Binding-site contacts:
Ligand atom C3 contacts residue GLY26 of chain 1.C at 4.2 Å.
Ligand atom C2 contacts residue ASN256 of chain 1.A at 2.5 Å.
Ligand atom O5 contacts residue ASN259 of chain 1.A at 3.6 Å.
Ligand atom O5 contacts residue ASN256 of chain 1.A at 2.4 Å (h-bond).
Ligand atom O7 contacts residue TYR25 of chain 1.C at 3.1 Å.
Ligand atom C2 contacts residue TYR25 of chain 1.C at 3.8 Å (hydrophobic).
Ligand atom C1 contacts residue HIS3 of chain 1.C at 3.7 Å.
Ligand atom O3 contacts residue HIS3 of chain 1.C at 4.1 Å.
Ligand atom C2 contacts residue HIS3 of chain 1.C at 4.0 Å.
Ligand atom O7 contacts residue ASN256 of chain 1.A at 4.1 Å.
Ligand atom C4 contacts residue ASN256 of chain 1.A at 4.2 Å.
Ligand atom O5 contacts residue TYR25 of chain 1.C at 4.0 Å.
Ligand atom C7 contacts residue ASN256 of chain 1.A at 3.7 Å.
Ligand atom C6 contacts residue TYR25 of chain 1.C at 4.2 Å (hydrophobic).
Ligand atom N2 contacts residue ASN256 of chain 1.A at 2.9 Å (h-bond).
Ligand atom C6 contacts residue GLN1 of chain 1.C at 3.7 Å.
Ligand atom O2 contacts residue HIS3 of chain 1.C at 3.4 Å.
Ligand atom C1 contacts residue ASN256 of chain 1.A at 1.4 Å.
Ligand atom O6 contacts residue ASN259 of chain 1.A at 3.6 Å.
Ligand atom O4 contacts residue TYR25 of chain 1.C at 4.1 Å.
Ligand atom N2 contacts residue GLY26 of chain 1.C at 4.2 Å.
Ligand atom C6 contacts residue TYR25 of chain 1.C at 4.0 Å (hydrophobic).
Ligand atom C3 contacts residue HIS3 of chain 1.C at 3.9 Å.
Ligand atom O5 contacts residue GLY26 of chain 1.C at 4.4 Å.
Ligand atom C1 contacts residue ASN259 of chain 1.A at 4.3 Å.
Ligand atom C7 contacts residue GLY26 of chain 1.C at 4.3 Å.
Ligand atom C6 contacts residue ASN259 of chain 1.A at 4.4 Å.
Ligand atom C6 contacts residue HIS3 of chain 1.C at 3.9 Å.
Ligand atom C1 contacts residue TYR25 of chain 1.C at 4.3 Å (hydrophobic).
Ligand atom O3 contacts residue GLY26 of chain 1.C at 3.6 Å.
Ligand atom C8 contacts residue GLY26 of chain 1.C at 3.5 Å.
Ligand atom O2 contacts residue TYR25 of chain 1.C at 4.3 Å.
Ligand atom C1 contacts residue HIS3 of chain 1.C at 4.0 Å.
Ligand atom C7 contacts residue TYR25 of chain 1.C at 4.2 Å (hydrophobic).
Ligand atom C5 contacts residue ASN256 of chain 1.A at 3.6 Å.
Ligand atom O6 contacts residue GLN1 of chain 1.C at 3.3 Å (h-bond).
Ligand atom C3 contacts residue ASN256 of chain 1.A at 3.8 Å.
Ligand atom C6 contacts residue THR258 of chain 1.A at 4.2 Å.
Ligand atom C2 contacts residue HIS3 of chain 1.C at 3.9 Å.
Ligand atom O6 contacts residue HIS3 of chain 1.C at 3.5 Å.

Sequence of chain 1.C:
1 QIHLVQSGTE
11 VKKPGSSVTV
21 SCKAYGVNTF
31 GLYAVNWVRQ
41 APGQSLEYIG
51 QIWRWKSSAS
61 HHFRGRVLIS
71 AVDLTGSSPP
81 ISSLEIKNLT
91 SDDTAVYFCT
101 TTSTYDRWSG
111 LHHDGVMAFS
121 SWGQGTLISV

The small molecule below binds the protein below.
Small molecule (SMILES): CC(=O)N[C@H]1[C@H](O[C@H]2[C@H](O)[C@@H](NC(C)=O)CO[C@@H]2CO)O[C@H](CO)[C@@H](O[C@@H]2O[C@H](CO[C@H]3O[C@H](CO)[C@@H](O)[C@H](O)[C@@H]3O)[C@@H](O)[C@H](O[C@H]3O[C@H](CO)[C@@H](O)[C@H](O)[C@@H]3O[C@H]3O[C@H](CO)[C@@H](O)[C@H](O)[C@@H]3O)[C@@H]2O)[C@@H]1O

Sequence of chain 1.A:
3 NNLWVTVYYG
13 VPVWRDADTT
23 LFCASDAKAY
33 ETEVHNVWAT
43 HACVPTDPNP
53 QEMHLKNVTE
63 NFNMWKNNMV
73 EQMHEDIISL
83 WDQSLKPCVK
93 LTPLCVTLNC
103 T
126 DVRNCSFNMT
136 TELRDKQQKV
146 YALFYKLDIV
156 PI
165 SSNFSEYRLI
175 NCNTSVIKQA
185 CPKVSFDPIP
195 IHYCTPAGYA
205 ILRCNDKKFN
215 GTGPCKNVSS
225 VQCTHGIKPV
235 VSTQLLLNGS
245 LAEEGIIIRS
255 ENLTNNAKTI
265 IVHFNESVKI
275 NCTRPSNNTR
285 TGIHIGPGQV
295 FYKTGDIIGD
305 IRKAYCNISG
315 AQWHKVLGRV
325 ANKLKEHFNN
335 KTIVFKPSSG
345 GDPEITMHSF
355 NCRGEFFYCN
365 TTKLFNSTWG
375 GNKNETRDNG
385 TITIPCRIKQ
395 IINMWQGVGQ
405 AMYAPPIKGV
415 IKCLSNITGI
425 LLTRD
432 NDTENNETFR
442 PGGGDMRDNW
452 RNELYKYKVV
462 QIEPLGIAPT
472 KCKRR